This small molecule binds to this protein.
Small molecule (SMILES): N[C@H]1C(=O)N[C@@H]2Cc3ccc(c(Cl)c3)Oc3cc4cc(c3O)Oc3ccc(cc3Cl)[C@@H](O)[C@@H]3NC(=O)[C@H](NC(=O)[C@@H]4NC(=O)[C@@H](NC2=O)c2cc(O)cc(c2)Oc2cc1ccc2O)c1ccc(O)c(c1)-c1c(O)cc(O)cc1[C@@H](C(=O)O)NC3=O

Sequence of chain 1.B:
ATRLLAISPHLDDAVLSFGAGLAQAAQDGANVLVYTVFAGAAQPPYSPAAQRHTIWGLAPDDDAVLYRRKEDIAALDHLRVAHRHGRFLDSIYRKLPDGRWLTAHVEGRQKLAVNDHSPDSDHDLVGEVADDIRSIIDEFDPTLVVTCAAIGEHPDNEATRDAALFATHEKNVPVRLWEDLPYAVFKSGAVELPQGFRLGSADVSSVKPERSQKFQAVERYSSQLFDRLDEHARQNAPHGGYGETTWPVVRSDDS

Binding-site contacts:
Ligand atom O contacts residue ARG116 of chain 1.B at 3.3 Å (salt-bridge).
Ligand atom OD1 contacts residue BMA1 of chain 1.M at 1.5 Å.
Ligand atom O contacts residue VAL121 of chain 1.B at 3.5 Å.
Ligand atom OCZ contacts residue GCS1 of chain 1.O at 3.1 Å.
Ligand atom ODE contacts residue NAG1 of chain 1.N at 1.4 Å.
Ligand atom CG1 contacts residue GLN117 of chain 1.B at 3.2 Å.
Ligand atom C5 contacts residue GCS1 of chain 1.O at 3.2 Å.
Ligand atom O4 contacts residue GLN117 of chain 1.B at 3.4 Å (h-bond).
Ligand atom CG contacts residue NAG1 of chain 1.N at 3.4 Å.
Ligand atom O4 contacts residue TYR190 of chain 1.B at 3.1 Å (h-bond).
Ligand atom CD2 contacts residue GLN117 of chain 1.B at 3.6 Å.
Ligand atom O contacts residue LYS118 of chain 1.B at 2.8 Å.
Ligand atom C contacts residue LEU119 of chain 1.B at 3.6 Å (hydrophobic).
Ligand atom OCZ contacts residue T551 of chain 1.P at 3.6 Å.
Ligand atom CL contacts residue TYR190 of chain 1.B at 3.5 Å.
Ligand atom O4 contacts residue T551 of chain 1.P at 3.3 Å (h-bond).
Ligand atom OBD contacts residue HIS161 of chain 1.B at 3.0 Å.
Ligand atom CA contacts residue LEU119 of chain 1.B at 3.1 Å (hydrophobic).
Ligand atom CD1 contacts residue GLN117 of chain 1.B at 3.3 Å.
Ligand atom OBD contacts residue GCS1 of chain 1.O at 3.1 Å (h-bond).
Ligand atom CB contacts residue NAG1 of chain 1.N at 2.5 Å.
Ligand atom OD2 contacts residue PHE193 of chain 1.B at 3.5 Å.
Ligand atom O contacts residue ARG246 of chain 1.B at 3.4 Å (salt-bridge).
Ligand atom C6 contacts residue ARG116 of chain 1.B at 3.6 Å.
Ligand atom N contacts residue LEU119 of chain 1.B at 3.0 Å (h-bond).
Ligand atom CB contacts residue GLN117 of chain 1.B at 3.5 Å.
Ligand atom CD2 contacts residue PRO162 of chain 1.B at 3.3 Å (hydrophobic).
Ligand atom CZ contacts residue HIS161 of chain 1.B at 3.2 Å.
Ligand atom O4 contacts residue HIS161 of chain 1.B at 3.5 Å.
Ligand atom CD1 contacts residue BMA1 of chain 1.M at 2.4 Å.
Ligand atom C4 contacts residue GCS1 of chain 1.O at 2.5 Å.
Ligand atom O4 contacts residue GCS1 of chain 1.O at 1.5 Å.
Ligand atom C3 contacts residue GCS1 of chain 1.O at 3.4 Å.
Ligand atom CZ contacts residue BMA1 of chain 1.M at 2.9 Å.
Ligand atom CZ contacts residue T551 of chain 1.P at 3.6 Å.
Ligand atom CL contacts residue SER98 of chain 1.B at 3.6 Å.
Ligand atom CZ contacts residue GLN117 of chain 1.B at 3.6 Å.
Ligand atom CB contacts residue GLU160 of chain 1.B at 3.3 Å.
Ligand atom OD2 contacts residue BMA1 of chain 1.M at 3.2 Å.
Ligand atom O4 contacts residue BMA1 of chain 1.M at 2.9 Å (h-bond).